Sequence of chain 1.A:
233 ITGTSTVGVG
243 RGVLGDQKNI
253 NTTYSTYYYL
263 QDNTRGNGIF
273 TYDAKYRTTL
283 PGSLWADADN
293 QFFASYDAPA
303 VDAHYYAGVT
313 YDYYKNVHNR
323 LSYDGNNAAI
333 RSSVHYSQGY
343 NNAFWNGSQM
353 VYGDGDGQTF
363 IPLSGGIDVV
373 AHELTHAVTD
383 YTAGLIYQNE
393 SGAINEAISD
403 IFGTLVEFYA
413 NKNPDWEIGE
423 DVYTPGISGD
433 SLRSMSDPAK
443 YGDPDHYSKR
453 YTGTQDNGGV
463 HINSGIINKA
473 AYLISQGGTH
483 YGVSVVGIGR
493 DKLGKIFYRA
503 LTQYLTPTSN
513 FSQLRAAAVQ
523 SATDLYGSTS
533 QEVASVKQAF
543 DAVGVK

Binding-site contacts:
Ligand atom CAA contacts residue TYR383 of chain 1.A at 3.4 Å (hydrophobic).
Ligand atom OAE contacts residue TYR383 of chain 1.A at 3.8 Å.

The small molecule below binds the protein below.
Small molecule (SMILES): C[N+](C)(C)[O-]